Binding-site contacts:
Ligand atom C7 contacts residue ILE82 of chain 1.A at 3.8 Å (hydrophobic).
Ligand atom C11 contacts residue VAL78 of chain 1.A at 3.9 Å (hydrophobic).
Ligand atom C9 contacts residue TYR128 of chain 1.A at 3.5 Å (hydrophobic).
Ligand atom C6 contacts residue LEU135 of chain 1.A at 3.9 Å (hydrophobic).
Ligand atom C18 contacts residue ILE82 of chain 1.A at 3.7 Å (hydrophobic).
Ligand atom O1 contacts residue CYS125 of chain 1.A at 4.2 Å.
Ligand atom C10 contacts residue VAL78 of chain 1.A at 3.7 Å (hydrophobic).
Ligand atom C2 contacts residue VAL73 of chain 1.A at 3.9 Å (hydrophobic).
Ligand atom N2 contacts residue VAL73 of chain 1.A at 4.3 Å.
Ligand atom C4 contacts residue VAL73 of chain 1.A at 3.0 Å (hydrophobic).
Ligand atom C10 contacts residue TYR128 of chain 1.A at 4.0 Å (hydrophobic).
Ligand atom N4 contacts residue VAL73 of chain 1.A at 3.7 Å.
Ligand atom C17 contacts residue ILE82 of chain 1.A at 4.1 Å (hydrophobic).
Ligand atom N3 contacts residue LEU135 of chain 1.A at 3.9 Å.
Ligand atom N2 contacts residue ILE82 of chain 1.A at 4.3 Å.
Ligand atom C8 contacts residue ASN129 of chain 1.A at 4.3 Å.
Ligand atom C6 contacts residue ASN129 of chain 1.A at 3.8 Å.
Ligand atom C2 contacts residue LEU135 of chain 1.A at 4.3 Å (hydrophobic).
Ligand atom C8 contacts residue LEU135 of chain 1.A at 3.9 Å (hydrophobic).
Ligand atom C3 contacts residue VAL73 of chain 1.A at 3.4 Å (hydrophobic).
Ligand atom C21 contacts residue ILE82 of chain 1.A at 4.1 Å (hydrophobic).
Ligand atom C20 contacts residue ILE82 of chain 1.A at 3.0 Å (hydrophobic).
Ligand atom C10 contacts residue ALA83 of chain 1.A at 3.6 Å (hydrophobic).
Ligand atom N5 contacts residue ILE82 of chain 1.A at 4.3 Å.
Ligand atom C9 contacts residue ASN129 of chain 1.A at 3.3 Å.
Ligand atom O1 contacts residue LEU135 of chain 1.A at 4.2 Å.
Ligand atom N1 contacts residue VAL73 of chain 1.A at 3.5 Å (h-bond).
Ligand atom C11 contacts residue PHE74 of chain 1.A at 4.0 Å (hydrophobic).
Ligand atom C15 contacts residue LEU135 of chain 1.A at 3.8 Å (hydrophobic).
Ligand atom C19 contacts residue ILE82 of chain 1.A at 3.3 Å (hydrophobic).
Ligand atom C31 contacts residue HIS72 of chain 1.A at 4.3 Å.
Ligand atom N4 contacts residue VAL78 of chain 1.A at 4.0 Å.
Ligand atom C1 contacts residue VAL73 of chain 1.A at 4.2 Å (hydrophobic).
Ligand atom C5 contacts residue ASN129 of chain 1.A at 3.4 Å.
Ligand atom C11 contacts residue VAL73 of chain 1.A at 3.7 Å (hydrophobic).
Ligand atom O1 contacts residue ASN129 of chain 1.A at 3.0 Å (h-bond).
Ligand atom C4 contacts residue VAL78 of chain 1.A at 4.1 Å (hydrophobic).
Ligand atom C5 contacts residue LEU135 of chain 1.A at 3.7 Å (hydrophobic).
Ligand atom C3 contacts residue VAL78 of chain 1.A at 4.2 Å (hydrophobic).
Ligand atom C10 contacts residue TYR86 of chain 1.A at 4.0 Å (hydrophobic).

Sequence of chain 1.A:
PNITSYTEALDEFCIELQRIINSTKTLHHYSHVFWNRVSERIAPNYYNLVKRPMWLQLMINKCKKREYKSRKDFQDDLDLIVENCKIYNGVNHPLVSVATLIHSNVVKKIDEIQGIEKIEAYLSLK

The small molecule below binds the protein below.
Small molecule (SMILES): CC[C@@H]1C(=O)N(C)c2cnc(Nc3ccc(C(=O)NC4CCN(C)CC4)cc3OC)nc2N1C1CCCC1